Sequence of chain 1.B:
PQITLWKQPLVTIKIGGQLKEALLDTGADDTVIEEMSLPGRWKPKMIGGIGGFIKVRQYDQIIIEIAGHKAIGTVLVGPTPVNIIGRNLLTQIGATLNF

Sequence of chain 1.A:
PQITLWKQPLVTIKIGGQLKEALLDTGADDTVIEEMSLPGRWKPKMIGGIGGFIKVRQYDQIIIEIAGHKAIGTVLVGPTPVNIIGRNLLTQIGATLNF

Binding-site contacts:
Ligand atom CA contacts residue GLY48 of chain 1.A at 3.4 Å.
Ligand atom OE2 contacts residue ASP30 of chain 1.B at 2.6 Å (salt-bridge).
Ligand atom CD1 contacts residue LEU23 of chain 1.B at 3.6 Å (hydrophobic).
Ligand atom CD1 contacts residue VAL82 of chain 1.B at 3.6 Å (hydrophobic).
Ligand atom O4 contacts residue ILE47 of chain 1.B at 3.4 Å.
Ligand atom O3 contacts residue ASP29 of chain 1.B at 3.2 Å (salt-bridge).
Ligand atom CB2 contacts residue GLY27 of chain 1.A at 3.4 Å.
Ligand atom OE1 contacts residue ASP30 of chain 1.B at 3.1 Å (salt-bridge).
Ligand atom N1 contacts residue GLY48 of chain 1.A at 3.0 Å (h-bond).
Ligand atom CD3 contacts residue ASP30 of chain 1.B at 3.4 Å.
Ligand atom N2 contacts residue GLY27 of chain 1.A at 3.0 Å (h-bond).
Ligand atom OE1 contacts residue ALA28 of chain 1.B at 3.4 Å.
Ligand atom O3 contacts residue GLY27 of chain 1.B at 3.5 Å (h-bond).
Ligand atom CE contacts residue ASP30 of chain 1.B at 3.0 Å.
Ligand atom C4 contacts residue GLY48 of chain 1.B at 3.5 Å.
Ligand atom CA4 contacts residue GLY48 of chain 1.B at 3.2 Å.
Ligand atom N7 contacts residue MET46 of chain 1.B at 3.0 Å (h-bond).
Ligand atom N3 contacts residue ASP25 of chain 1.A at 3.6 Å (salt-bridge).
Ligand atom O2 contacts residue GLY49 of chain 1.B at 3.4 Å.
Ligand atom CD contacts residue GLY48 of chain 1.A at 3.2 Å.
Ligand atom CA3 contacts residue GLY27 of chain 1.B at 3.5 Å.
Ligand atom N contacts residue ASP29 of chain 1.A at 3.2 Å (salt-bridge).
Ligand atom OE1 contacts residue ASP29 of chain 1.B at 3.2 Å (salt-bridge).
Ligand atom N5 contacts residue GLY48 of chain 1.B at 2.8 Å (h-bond).
Ligand atom CG6 contacts residue ASP30 of chain 1.B at 3.0 Å.
Ligand atom N4 contacts residue GLY27 of chain 1.B at 3.1 Å (h-bond).
Ligand atom O1 contacts residue GLY49 of chain 1.A at 3.4 Å.
Ligand atom CG1 contacts residue ILE84 of chain 1.A at 3.5 Å (hydrophobic).
Ligand atom O4 contacts residue GLY48 of chain 1.B at 2.6 Å (h-bond).
Ligand atom CD1 contacts residue ILE84 of chain 1.B at 3.4 Å (hydrophobic).
Ligand atom N contacts residue ASP30 of chain 1.A at 3.4 Å (salt-bridge).
Ligand atom C2 contacts residue ASP25 of chain 1.B at 3.4 Å.
Ligand atom CB2 contacts residue ASP25 of chain 1.B at 3.3 Å.
Ligand atom O2 contacts residue ILE50 of chain 1.A at 3.2 Å.
Ligand atom O contacts residue ASP29 of chain 1.A at 2.8 Å (salt-bridge).
Ligand atom CD11 contacts residue GLY27 of chain 1.B at 3.2 Å.
Ligand atom CA5 contacts residue ASP29 of chain 1.B at 3.4 Å.
Ligand atom O contacts residue ALA28 of chain 1.A at 3.5 Å.
Ligand atom CB5 contacts residue ASP29 of chain 1.B at 3.4 Å.
Ligand atom O3 contacts residue ALA28 of chain 1.B at 3.5 Å.

The small molecule below binds the protein below.
Small molecule (SMILES): CCCC[C@H](NC(=O)[C@H](C)NC(=O)[C@H](CCC(=O)O)NC(=O)[C@H](Cc1ccccc1)NC[C@H](CC(C)C)NC(=O)[C@@H](NC(=O)[C@@H](N)CCCNC(N)=[NH2+])C(C)C)C(N)=O